This small molecule binds to this protein.
Small molecule (SMILES): CC(=O)N[C@H]1[C@H](O[C@H]2[C@H](O)[C@@H](NC(C)=O)CO[C@@H]2CO)O[C@H](CO)[C@@H](O)[C@@H]1O

Sequence of chain 1.C:
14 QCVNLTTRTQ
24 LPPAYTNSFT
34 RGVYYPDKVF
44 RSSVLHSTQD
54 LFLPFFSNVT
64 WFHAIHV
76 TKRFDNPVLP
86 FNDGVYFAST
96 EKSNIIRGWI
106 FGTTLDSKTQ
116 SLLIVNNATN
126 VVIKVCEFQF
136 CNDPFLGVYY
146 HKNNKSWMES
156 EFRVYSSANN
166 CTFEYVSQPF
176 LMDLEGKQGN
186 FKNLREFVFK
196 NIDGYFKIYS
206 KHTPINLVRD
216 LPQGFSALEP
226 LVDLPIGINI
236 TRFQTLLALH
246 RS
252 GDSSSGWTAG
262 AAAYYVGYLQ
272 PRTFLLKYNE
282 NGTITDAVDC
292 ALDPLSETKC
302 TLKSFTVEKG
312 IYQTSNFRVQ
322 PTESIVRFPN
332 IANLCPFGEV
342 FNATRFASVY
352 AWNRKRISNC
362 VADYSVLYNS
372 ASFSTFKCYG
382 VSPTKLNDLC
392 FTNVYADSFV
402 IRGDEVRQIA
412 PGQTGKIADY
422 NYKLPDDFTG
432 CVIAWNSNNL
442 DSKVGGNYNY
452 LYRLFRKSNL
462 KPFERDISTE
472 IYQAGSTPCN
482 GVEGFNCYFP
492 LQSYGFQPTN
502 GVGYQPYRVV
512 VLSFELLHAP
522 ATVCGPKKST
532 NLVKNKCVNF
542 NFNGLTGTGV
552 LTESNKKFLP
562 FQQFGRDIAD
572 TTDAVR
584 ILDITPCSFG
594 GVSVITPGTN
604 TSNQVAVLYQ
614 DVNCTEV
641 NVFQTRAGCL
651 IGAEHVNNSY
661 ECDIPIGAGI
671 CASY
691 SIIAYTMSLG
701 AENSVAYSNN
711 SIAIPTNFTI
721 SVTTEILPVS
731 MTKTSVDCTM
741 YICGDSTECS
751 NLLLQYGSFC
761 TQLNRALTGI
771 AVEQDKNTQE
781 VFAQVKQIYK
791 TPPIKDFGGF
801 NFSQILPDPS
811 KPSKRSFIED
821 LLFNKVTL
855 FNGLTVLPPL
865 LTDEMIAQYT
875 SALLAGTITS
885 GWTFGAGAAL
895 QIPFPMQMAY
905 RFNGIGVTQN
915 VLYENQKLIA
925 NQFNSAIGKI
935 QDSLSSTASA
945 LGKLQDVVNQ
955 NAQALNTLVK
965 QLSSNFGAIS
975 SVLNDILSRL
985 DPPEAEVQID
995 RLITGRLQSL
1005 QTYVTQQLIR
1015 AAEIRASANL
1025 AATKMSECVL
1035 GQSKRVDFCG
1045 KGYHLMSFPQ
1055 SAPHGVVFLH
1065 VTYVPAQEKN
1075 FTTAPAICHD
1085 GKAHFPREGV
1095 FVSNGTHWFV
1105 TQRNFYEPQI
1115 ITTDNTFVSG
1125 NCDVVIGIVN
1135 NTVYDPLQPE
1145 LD

Binding-site contacts:
Ligand atom C1 contacts residue ASN137 of chain 1.C at 3.7 Å.
Ligand atom C8 contacts residue VAL16 of chain 1.C at 4.1 Å (hydrophobic).
Ligand atom O7 contacts residue ASN17 of chain 1.C at 4.5 Å.
Ligand atom C2 contacts residue ASN17 of chain 1.C at 2.5 Å.
Ligand atom N2 contacts residue ASN17 of chain 1.C at 2.9 Å (h-bond).
Ligand atom O5 contacts residue ASN17 of chain 1.C at 2.5 Å (h-bond).
Ligand atom C8 contacts residue CYS15 of chain 1.C at 4.5 Å (hydrophobic).
Ligand atom C4 contacts residue ASN17 of chain 1.C at 4.2 Å.
Ligand atom C7 contacts residue ASN17 of chain 1.C at 3.6 Å.
Ligand atom C8 contacts residue ASN17 of chain 1.C at 3.4 Å.
Ligand atom C1 contacts residue ASN17 of chain 1.C at 1.5 Å.
Ligand atom O4 contacts residue ASN17 of chain 1.C at 4.4 Å.
Ligand atom C5 contacts residue ASN17 of chain 1.C at 3.7 Å.
Ligand atom C3 contacts residue ASN17 of chain 1.C at 3.9 Å.